A protein and the small-molecule ligand that binds it are described below.
Small molecule (SMILES): COc1cc(NCc2ccc3[nH+]c(N)nc(N)c3c2C)cc(OC)c1OC

Binding-site contacts:
Ligand atom C7 contacts residue ILE23 of chain 1.D at 3.2 Å (hydrophobic).
Ligand atom N25 contacts residue ILE8 of chain 1.D at 2.9 Å (h-bond).
Ligand atom N10 contacts residue LEU53 of chain 1.D at 3.6 Å.
Ligand atom N24 contacts residue TRP9 of chain 1.D at 3.1 Å (h-bond).
Ligand atom N25 contacts residue PHE34 of chain 1.D at 3.3 Å.
Ligand atom N24 contacts residue THR116 of chain 1.D at 3.5 Å (h-bond).
Ligand atom C3A contacts residue NDP1 of chain 1.DA at 3.5 Å.
Ligand atom C21 contacts residue ARG26 of chain 1.D at 3.8 Å.
Ligand atom C4 contacts residue PHE34 of chain 1.D at 3.3 Å (hydrophobic).
Ligand atom C13 contacts residue PRO54 of chain 1.D at 3.6 Å (hydrophobic).
Ligand atom C4 contacts residue NDP1 of chain 1.DA at 3.3 Å.
Ligand atom C2 contacts residue ALA10 of chain 1.D at 3.6 Å (hydrophobic).
Ligand atom N1 contacts residue ALA10 of chain 1.D at 3.7 Å.
Ligand atom C5 contacts residue NDP1 of chain 1.DA at 3.4 Å.
Ligand atom C2 contacts residue TRP9 of chain 1.D at 3.5 Å (hydrophobic).
Ligand atom C4 contacts residue ILE8 of chain 1.D at 3.6 Å (hydrophobic).
Ligand atom N3 contacts residue TRP9 of chain 1.D at 3.2 Å.
Ligand atom C8 contacts residue ASP30 of chain 1.D at 3.5 Å.
Ligand atom C23 contacts residue GLN31 of chain 1.D at 3.8 Å.
Ligand atom C9 contacts residue LEU53 of chain 1.D at 3.5 Å (hydrophobic).
Ligand atom N1 contacts residue NDP1 of chain 1.DA at 3.8 Å.
Ligand atom O18 contacts residue PRO54 of chain 1.D at 3.2 Å.
Ligand atom C6 contacts residue ILE23 of chain 1.D at 3.6 Å (hydrophobic).
Ligand atom N1 contacts residue ASP30 of chain 1.D at 2.5 Å (salt-bridge).
Ligand atom C17 contacts residue NDP1 of chain 1.DA at 3.3 Å.
Ligand atom C3A contacts residue ASP30 of chain 1.D at 3.4 Å.
Ligand atom O19 contacts residue GLN31 of chain 1.D at 3.7 Å.
Ligand atom N3 contacts residue ILE8 of chain 1.D at 3.4 Å.
Ligand atom C2 contacts residue ASP30 of chain 1.D at 3.5 Å.
Ligand atom N25 contacts residue TYR103 of chain 1.D at 3.4 Å (h-bond).
Ligand atom N24 contacts residue ALA10 of chain 1.D at 3.6 Å (h-bond).
Ligand atom C23 contacts residue PHE34 of chain 1.D at 3.8 Å (hydrophobic).
Ligand atom C4A contacts residue NDP1 of chain 1.DA at 3.3 Å.
Ligand atom N25 contacts residue ILE97 of chain 1.D at 2.9 Å (h-bond).
Ligand atom N3 contacts residue NDP1 of chain 1.DA at 3.6 Å (h-bond).
Ligand atom N3 contacts residue PHE34 of chain 1.D at 3.3 Å.
Ligand atom C17 contacts residue ILE97 of chain 1.D at 3.0 Å (hydrophobic).
Ligand atom N24 contacts residue ASP30 of chain 1.D at 2.7 Å (salt-bridge).
Ligand atom N10 contacts residue ILE23 of chain 1.D at 3.7 Å.
Ligand atom C21 contacts residue PRO54 of chain 1.D at 3.3 Å (hydrophobic).

Sequence of chain 1.D:
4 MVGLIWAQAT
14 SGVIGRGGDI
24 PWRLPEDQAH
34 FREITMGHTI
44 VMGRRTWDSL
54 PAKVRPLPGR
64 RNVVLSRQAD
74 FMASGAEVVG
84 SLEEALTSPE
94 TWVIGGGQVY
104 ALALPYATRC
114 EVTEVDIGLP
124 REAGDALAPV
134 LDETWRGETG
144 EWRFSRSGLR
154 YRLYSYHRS